Sequence of chain 8.A:
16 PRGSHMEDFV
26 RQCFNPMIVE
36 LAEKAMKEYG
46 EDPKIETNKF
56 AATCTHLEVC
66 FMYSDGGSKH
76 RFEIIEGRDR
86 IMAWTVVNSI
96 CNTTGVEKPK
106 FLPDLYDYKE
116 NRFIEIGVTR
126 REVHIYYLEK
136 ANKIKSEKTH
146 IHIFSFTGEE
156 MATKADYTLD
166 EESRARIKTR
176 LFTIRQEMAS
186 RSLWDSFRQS

Binding-site contacts:
Ligand atom CAU contacts residue LEU107 of chain 8.A at 3.2 Å (hydrophobic).
Ligand atom CAA contacts residue LEU107 of chain 8.A at 3.7 Å (hydrophobic).
Ligand atom CAZ contacts residue HIS61 of chain 8.A at 3.8 Å.
Ligand atom OAH contacts residue HIS61 of chain 8.A at 3.0 Å (h-bond).
Ligand atom CBB contacts residue MN1 of chain 8.D at 4.1 Å.
Ligand atom CAW contacts residue PHE106 of chain 8.A at 3.5 Å (hydrophobic).
Ligand atom CAB contacts residue TYR131 of chain 8.A at 3.5 Å (hydrophobic).
Ligand atom CAZ contacts residue MN1 of chain 8.D at 2.9 Å.
Ligand atom OAE contacts residue MN1 of chain 8.E at 1.9 Å.
Ligand atom CAZ contacts residue MN1 of chain 8.E at 4.1 Å.
Ligand atom CBD contacts residue MN1 of chain 8.D at 3.2 Å.
Ligand atom OAG contacts residue MN1 of chain 8.D at 2.8 Å.
Ligand atom OAG contacts residue ILE121 of chain 8.A at 3.9 Å.
Ligand atom OAE contacts residue GLU81 of chain 8.A at 3.6 Å.
Ligand atom OAE contacts residue LEU107 of chain 8.A at 2.9 Å (h-bond).
Ligand atom OAG contacts residue HIS61 of chain 8.A at 3.4 Å (h-bond).
Ligand atom OAE contacts residue GLU120 of chain 8.A at 3.4 Å (salt-bridge).
Ligand atom CBD contacts residue HIS61 of chain 8.A at 4.0 Å.
Ligand atom CAZ contacts residue GLU120 of chain 8.A at 3.5 Å.
Ligand atom OAH contacts residue MN1 of chain 8.E at 3.4 Å.
Ligand atom NAR contacts residue LEU107 of chain 8.A at 3.1 Å (h-bond).
Ligand atom CAA contacts residue PHE106 of chain 8.A at 3.7 Å (hydrophobic).
Ligand atom OAH contacts residue MN1 of chain 8.D at 1.8 Å.
Ligand atom NAR contacts residue MN1 of chain 8.E at 3.9 Å.
Ligand atom CBB contacts residue GLU120 of chain 8.A at 3.8 Å.
Ligand atom OAH contacts residue ILE121 of chain 8.A at 3.8 Å.
Ligand atom CAZ contacts residue ASP109 of chain 8.A at 4.0 Å.
Ligand atom OAG contacts residue TYR131 of chain 8.A at 3.9 Å.
Ligand atom OAH contacts residue ASP109 of chain 8.A at 2.9 Å (salt-bridge).
Ligand atom CBB contacts residue MN1 of chain 8.E at 4.0 Å.
Ligand atom NAP contacts residue PHE106 of chain 8.A at 4.0 Å.
Ligand atom OAE contacts residue PRO108 of chain 8.A at 3.8 Å.
Ligand atom OAT contacts residue PHE106 of chain 8.A at 3.7 Å.
Ligand atom NAO contacts residue PHE106 of chain 8.A at 3.7 Å.
Ligand atom CAU contacts residue ASP109 of chain 8.A at 4.0 Å.
Ligand atom CBA contacts residue PHE106 of chain 8.A at 4.0 Å (hydrophobic).
Ligand atom OAH contacts residue GLU120 of chain 8.A at 3.0 Å (salt-bridge).
Ligand atom OAE contacts residue ASP109 of chain 8.A at 3.0 Å (salt-bridge).
Ligand atom CAU contacts residue MN1 of chain 8.E at 3.0 Å.
Ligand atom CAU contacts residue GLU120 of chain 8.A at 3.6 Å.

A small-molecule ligand and the protein it binds are described below.
Small molecule (SMILES): Cc1nnc(C(=O)NC(C)(C)c2nc(C(=O)NCc3ccc(F)cc3)c(O)c(=O)n2C)o1